Binding-site contacts:
Ligand atom C17 contacts residue VAL8 of chain 1.B at 3.7 Å (hydrophobic).
Ligand atom C02 contacts residue PHE124 of chain 1.A at 4.4 Å (hydrophobic).
Ligand atom CL1 contacts residue PHE124 of chain 1.A at 4.0 Å.
Ligand atom C14 contacts residue LEU223 of chain 1.A at 3.9 Å (hydrophobic).
Ligand atom CL1 contacts residue VAL8 of chain 1.B at 4.3 Å.
Ligand atom CL1 contacts residue PRO172 of chain 1.A at 4.5 Å.
Ligand atom N09 contacts residue CYS47 of chain 1.A at 4.3 Å.
Ligand atom CL1 contacts residue ILE173 of chain 1.A at 4.0 Å.
Ligand atom C03 contacts residue ILE173 of chain 1.A at 4.1 Å (hydrophobic).
Ligand atom O06 contacts residue ILE224 of chain 1.A at 4.1 Å.
Ligand atom CL1 contacts residue GLY176 of chain 1.A at 4.4 Å.
Ligand atom C03 contacts residue PRO172 of chain 1.A at 3.2 Å (hydrophobic).
Ligand atom C10 contacts residue CYS47 of chain 1.A at 3.5 Å (hydrophobic).
Ligand atom C15 contacts residue ILE224 of chain 1.A at 4.3 Å (hydrophobic).
Ligand atom C11 contacts residue CYS47 of chain 1.A at 3.1 Å (hydrophobic).
Ligand atom C02 contacts residue VAL8 of chain 1.B at 3.9 Å (hydrophobic).
Ligand atom C11 contacts residue VAL51 of chain 1.A at 3.6 Å (hydrophobic).
Ligand atom C15 contacts residue VAL8 of chain 1.B at 4.1 Å (hydrophobic).
Ligand atom C04 contacts residue PRO172 of chain 1.A at 3.9 Å (hydrophobic).
Ligand atom C03 contacts residue VAL8 of chain 1.B at 4.2 Å (hydrophobic).
Ligand atom C02 contacts residue PRO172 of chain 1.A at 4.3 Å (hydrophobic).
Ligand atom C04 contacts residue ILE224 of chain 1.A at 3.9 Å (hydrophobic).
Ligand atom S12 contacts residue PHE124 of chain 1.A at 4.1 Å.
Ligand atom S12 contacts residue CYS47 of chain 1.A at 2.0 Å (h-bond).
Ligand atom C17 contacts residue PHE124 of chain 1.A at 4.3 Å (hydrophobic).
Ligand atom CL1 contacts residue LYS127 of chain 1.A at 3.5 Å.
Ligand atom C16 contacts residue VAL8 of chain 1.B at 4.2 Å (hydrophobic).
Ligand atom C05 contacts residue ILE224 of chain 1.A at 4.3 Å (hydrophobic).

Sequence of chain 1.B:
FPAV

A small-molecule ligand and the protein it binds are described below.
Small molecule (SMILES): CC(C)(Oc1ccc(Cl)cc1)C(=O)NCCS

Sequence of chain 1.A:
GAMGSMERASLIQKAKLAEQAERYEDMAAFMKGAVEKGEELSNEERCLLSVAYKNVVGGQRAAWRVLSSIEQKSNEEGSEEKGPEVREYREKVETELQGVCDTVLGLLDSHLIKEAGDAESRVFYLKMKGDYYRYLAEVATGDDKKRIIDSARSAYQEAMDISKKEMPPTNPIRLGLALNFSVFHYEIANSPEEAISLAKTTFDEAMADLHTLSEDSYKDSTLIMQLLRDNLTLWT